A small-molecule ligand and the protein it binds are described below.
Small molecule (SMILES): O=C(O)[C@]1(O)C[C@H](CP(=O)(O)O)[C@@H](O)[C@H](O)C1

Binding-site contacts:
Ligand atom C1 contacts residue LYS152 of chain 1.C at 3.6 Å.
Ligand atom O11 contacts residue ARG264 of chain 1.C at 2.8 Å (salt-bridge).
Ligand atom O93 contacts residue ASN268 of chain 1.C at 3.0 Å (h-bond).
Ligand atom O4 contacts residue ASP146 of chain 1.C at 2.8 Å (salt-bridge).
Ligand atom C1 contacts residue LYS250 of chain 1.C at 3.8 Å.
Ligand atom O4 contacts residue ZN1 of chain 1.K at 2.3 Å.
Ligand atom C5 contacts residue ZN1 of chain 1.K at 3.2 Å.
Ligand atom O92 contacts residue HIS275 of chain 1.C at 3.8 Å.
Ligand atom O2 contacts residue LEU267 of chain 1.C at 3.3 Å (h-bond).
Ligand atom O5 contacts residue ZN1 of chain 1.K at 2.4 Å.
Ligand atom O92 contacts residue ASN162 of chain 1.C at 3.0 Å (h-bond).
Ligand atom O12 contacts residue ARG264 of chain 1.C at 3.1 Å (salt-bridge).
Ligand atom O11 contacts residue LEU267 of chain 1.C at 3.6 Å.
Ligand atom O2 contacts residue ASN268 of chain 1.C at 3.0 Å (h-bond).
Ligand atom C1 contacts residue LEU267 of chain 1.C at 3.8 Å (hydrophobic).
Ligand atom O92 contacts residue LYS356 of chain 1.C at 2.9 Å (salt-bridge).
Ligand atom C1 contacts residue ARG264 of chain 1.C at 3.6 Å.
Ligand atom O5 contacts residue HIS271 of chain 1.C at 3.2 Å (h-bond).
Ligand atom C3 contacts residue ASP146 of chain 1.C at 3.4 Å.
Ligand atom P1 contacts residue ARG130 of chain 2.C at 3.5 Å.
Ligand atom O5 contacts residue HIS287 of chain 1.C at 3.1 Å (h-bond).
Ligand atom O11 contacts residue LYS152 of chain 1.C at 2.9 Å (salt-bridge).
Ligand atom C4 contacts residue ZN1 of chain 1.K at 3.2 Å.
Ligand atom O4 contacts residue GLU194 of chain 1.C at 2.8 Å (salt-bridge).
Ligand atom O12 contacts residue LEU267 of chain 1.C at 3.8 Å.
Ligand atom C7 contacts residue ASN162 of chain 1.C at 3.7 Å.
Ligand atom C4 contacts residue LYS197 of chain 1.C at 3.8 Å.
Ligand atom O92 contacts residue ARG130 of chain 2.C at 3.2 Å (salt-bridge).
Ligand atom O12 contacts residue LYS250 of chain 1.C at 2.7 Å (salt-bridge).
Ligand atom O4 contacts residue HIS271 of chain 1.C at 3.0 Å (h-bond).
Ligand atom O93 contacts residue HIS275 of chain 1.C at 3.3 Å.
Ligand atom C8 contacts residue LYS152 of chain 1.C at 3.6 Å.
Ligand atom C4 contacts residue ASP146 of chain 1.C at 3.8 Å.
Ligand atom O91 contacts residue ARG130 of chain 2.C at 2.7 Å (salt-bridge).
Ligand atom C4 contacts residue HIS271 of chain 1.C at 3.3 Å.
Ligand atom C4 contacts residue LEU267 of chain 1.C at 3.8 Å (hydrophobic).
Ligand atom C6 contacts residue ASN268 of chain 1.C at 3.6 Å.
Ligand atom O4 contacts residue LYS197 of chain 1.C at 3.2 Å (salt-bridge).
Ligand atom C3 contacts residue LEU267 of chain 1.C at 3.7 Å (hydrophobic).
Ligand atom O91 contacts residue LYS152 of chain 1.C at 3.1 Å (salt-bridge).

Sequence of chain 1.C:
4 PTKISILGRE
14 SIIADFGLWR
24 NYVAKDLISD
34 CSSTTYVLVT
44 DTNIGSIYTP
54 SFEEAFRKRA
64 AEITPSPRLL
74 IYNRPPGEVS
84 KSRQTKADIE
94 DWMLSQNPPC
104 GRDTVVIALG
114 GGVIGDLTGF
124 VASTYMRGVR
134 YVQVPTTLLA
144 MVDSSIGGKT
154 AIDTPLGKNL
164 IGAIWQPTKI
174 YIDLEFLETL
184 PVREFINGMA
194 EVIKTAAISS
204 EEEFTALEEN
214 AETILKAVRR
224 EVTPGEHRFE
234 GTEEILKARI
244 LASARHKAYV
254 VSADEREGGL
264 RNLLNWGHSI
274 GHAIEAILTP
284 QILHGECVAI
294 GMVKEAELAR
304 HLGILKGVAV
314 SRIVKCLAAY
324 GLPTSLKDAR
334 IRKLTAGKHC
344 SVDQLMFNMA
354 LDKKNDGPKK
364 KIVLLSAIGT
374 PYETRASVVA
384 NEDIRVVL

Sequence of chain 2.C:
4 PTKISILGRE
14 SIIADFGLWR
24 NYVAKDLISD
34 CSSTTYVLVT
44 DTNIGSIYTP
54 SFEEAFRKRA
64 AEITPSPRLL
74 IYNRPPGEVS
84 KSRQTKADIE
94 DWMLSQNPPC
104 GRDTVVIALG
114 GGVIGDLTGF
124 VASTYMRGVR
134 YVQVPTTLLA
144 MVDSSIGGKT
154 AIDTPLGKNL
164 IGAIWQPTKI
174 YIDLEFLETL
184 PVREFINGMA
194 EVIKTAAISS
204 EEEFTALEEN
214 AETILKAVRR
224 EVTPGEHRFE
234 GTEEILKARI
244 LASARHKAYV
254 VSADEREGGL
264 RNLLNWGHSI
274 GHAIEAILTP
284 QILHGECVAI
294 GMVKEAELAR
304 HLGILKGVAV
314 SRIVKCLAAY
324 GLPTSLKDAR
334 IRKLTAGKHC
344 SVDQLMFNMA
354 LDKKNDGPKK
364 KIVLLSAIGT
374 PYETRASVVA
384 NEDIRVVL